This small molecule binds to this protein.
Small molecule (SMILES): CC(=O)N[C@@H]1[C@@H](O)[C@H](O)[C@@H](CO)O[C@H]1O

Binding-site contacts:
Ligand atom N2 contacts residue ASN88 of chain 1.D at 2.7 Å (h-bond).
Ligand atom C8 contacts residue ASN88 of chain 1.D at 4.0 Å.
Ligand atom C1 contacts residue ASN88 of chain 1.D at 1.5 Å.
Ligand atom C7 contacts residue LYS43 of chain 1.D at 4.3 Å.
Ligand atom O7 contacts residue ASN88 of chain 1.D at 3.5 Å (h-bond).
Ligand atom O5 contacts residue ASN88 of chain 1.D at 2.5 Å (h-bond).
Ligand atom C4 contacts residue ASN88 of chain 1.D at 4.3 Å.
Ligand atom O7 contacts residue LYS43 of chain 1.D at 3.8 Å.
Ligand atom C7 contacts residue ASN88 of chain 1.D at 3.3 Å.
Ligand atom C8 contacts residue LYS43 of chain 1.D at 3.9 Å.
Ligand atom C5 contacts residue ASN88 of chain 1.D at 3.8 Å.
Ligand atom C2 contacts residue ASN88 of chain 1.D at 2.4 Å.
Ligand atom C3 contacts residue ASN88 of chain 1.D at 3.8 Å.
Ligand atom C8 contacts residue ARG38 of chain 1.D at 3.9 Å.

Sequence of chain 1.D:
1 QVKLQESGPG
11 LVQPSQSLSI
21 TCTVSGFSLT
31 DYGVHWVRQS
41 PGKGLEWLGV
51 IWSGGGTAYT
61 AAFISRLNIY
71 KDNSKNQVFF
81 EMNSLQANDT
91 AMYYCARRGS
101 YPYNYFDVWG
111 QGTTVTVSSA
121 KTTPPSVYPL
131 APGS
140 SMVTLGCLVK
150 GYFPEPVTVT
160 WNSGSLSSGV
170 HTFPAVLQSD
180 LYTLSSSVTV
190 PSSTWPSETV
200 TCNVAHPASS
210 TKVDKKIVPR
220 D